The small molecule below binds the protein below.
Small molecule (SMILES): CC(=O)N[C@@H]1[C@@H](O)[C@H](O)[C@@H](CO)O[C@H]1O

Binding-site contacts:
Ligand atom C2 contacts residue ASN276 of chain 1.C at 2.5 Å.
Ligand atom C6 contacts residue GLN270 of chain 1.C at 3.8 Å.
Ligand atom O6 contacts residue ASN276 of chain 1.C at 4.3 Å.
Ligand atom C8 contacts residue ASN276 of chain 1.C at 4.1 Å.
Ligand atom O6 contacts residue GLN270 of chain 1.C at 3.6 Å (h-bond).
Ligand atom N2 contacts residue ASN276 of chain 1.C at 2.9 Å (h-bond).
Ligand atom C5 contacts residue ASN276 of chain 1.C at 3.7 Å.
Ligand atom O6 contacts residue LEU271 of chain 1.C at 4.1 Å.
Ligand atom C4 contacts residue ASN276 of chain 1.C at 4.2 Å.
Ligand atom C7 contacts residue ASN276 of chain 1.C at 3.2 Å.
Ligand atom C1 contacts residue ASN276 of chain 1.C at 1.4 Å.
Ligand atom O7 contacts residue ASN276 of chain 1.C at 3.4 Å (h-bond).
Ligand atom C3 contacts residue ASN276 of chain 1.C at 3.8 Å.
Ligand atom O5 contacts residue ASN276 of chain 1.C at 2.4 Å (h-bond).

Sequence of chain 1.C:
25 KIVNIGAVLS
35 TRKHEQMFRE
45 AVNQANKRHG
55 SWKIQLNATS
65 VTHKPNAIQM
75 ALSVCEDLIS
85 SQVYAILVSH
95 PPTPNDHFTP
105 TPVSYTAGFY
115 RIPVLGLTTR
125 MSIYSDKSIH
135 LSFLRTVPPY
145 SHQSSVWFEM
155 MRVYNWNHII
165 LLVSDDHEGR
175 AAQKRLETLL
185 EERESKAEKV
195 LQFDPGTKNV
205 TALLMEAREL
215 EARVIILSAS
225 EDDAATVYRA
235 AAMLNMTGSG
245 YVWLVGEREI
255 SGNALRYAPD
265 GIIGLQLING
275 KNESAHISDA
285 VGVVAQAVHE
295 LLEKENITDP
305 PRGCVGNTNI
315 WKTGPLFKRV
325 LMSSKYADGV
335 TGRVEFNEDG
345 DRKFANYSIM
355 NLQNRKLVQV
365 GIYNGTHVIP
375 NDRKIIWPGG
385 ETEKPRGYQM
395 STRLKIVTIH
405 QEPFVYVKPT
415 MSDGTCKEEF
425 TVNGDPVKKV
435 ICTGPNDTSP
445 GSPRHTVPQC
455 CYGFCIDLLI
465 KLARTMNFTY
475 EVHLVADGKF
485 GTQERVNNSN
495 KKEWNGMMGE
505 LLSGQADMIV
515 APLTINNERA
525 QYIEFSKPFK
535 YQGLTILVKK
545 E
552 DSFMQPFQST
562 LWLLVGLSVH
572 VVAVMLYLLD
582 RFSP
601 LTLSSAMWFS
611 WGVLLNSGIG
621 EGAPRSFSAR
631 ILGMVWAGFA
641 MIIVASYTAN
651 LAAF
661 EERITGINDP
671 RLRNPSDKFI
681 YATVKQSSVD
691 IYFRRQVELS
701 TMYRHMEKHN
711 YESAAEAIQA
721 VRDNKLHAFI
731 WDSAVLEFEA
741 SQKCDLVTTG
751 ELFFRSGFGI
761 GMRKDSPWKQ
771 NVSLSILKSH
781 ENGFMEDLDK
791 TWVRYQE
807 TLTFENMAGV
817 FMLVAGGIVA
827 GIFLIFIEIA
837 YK